The small molecule below binds the protein below.
Small molecule (SMILES): CC(=O)N[C@@H]1[C@@H](O)[C@H](O)[C@@H](CO)O[C@H]1O

Binding-site contacts:
Ligand atom C2 contacts residue ASN146 of chain 1.A at 2.5 Å.
Ligand atom N2 contacts residue SER311 of chain 1.A at 2.9 Å (h-bond).
Ligand atom C5 contacts residue ASN146 of chain 1.A at 3.6 Å.
Ligand atom O3 contacts residue CYS309 of chain 1.A at 3.2 Å (h-bond).
Ligand atom C6 contacts residue LYS136 of chain 1.A at 4.4 Å.
Ligand atom O5 contacts residue ASN146 of chain 1.A at 2.3 Å (h-bond).
Ligand atom O6 contacts residue LYS136 of chain 1.A at 3.5 Å (salt-bridge).
Ligand atom C4 contacts residue ARG246 of chain 1.A at 4.3 Å.
Ligand atom O7 contacts residue VAL138 of chain 1.A at 4.4 Å.
Ligand atom C5 contacts residue ASN310 of chain 1.A at 3.4 Å.
Ligand atom O3 contacts residue ARG246 of chain 1.A at 4.0 Å.
Ligand atom C4 contacts residue ASN146 of chain 1.A at 4.2 Å.
Ligand atom C3 contacts residue ASN310 of chain 1.A at 3.7 Å.
Ligand atom O4 contacts residue ASN310 of chain 1.A at 3.9 Å.
Ligand atom O7 contacts residue PRO96 of chain 1.A at 3.8 Å.
Ligand atom O7 contacts residue ASN146 of chain 1.A at 3.9 Å.
Ligand atom C7 contacts residue SER311 of chain 1.A at 3.8 Å.
Ligand atom C4 contacts residue ASN310 of chain 1.A at 3.9 Å.
Ligand atom C8 contacts residue PHE243 of chain 1.A at 4.1 Å (hydrophobic).
Ligand atom C8 contacts residue VAL138 of chain 1.A at 4.3 Å (hydrophobic).
Ligand atom C2 contacts residue ASN310 of chain 1.A at 4.4 Å.
Ligand atom C7 contacts residue ASN146 of chain 1.A at 3.7 Å.
Ligand atom C1 contacts residue ASN310 of chain 1.A at 4.0 Å.
Ligand atom N2 contacts residue ASN146 of chain 1.A at 3.1 Å (h-bond).
Ligand atom C3 contacts residue ASN146 of chain 1.A at 3.8 Å.
Ligand atom O5 contacts residue LYS136 of chain 1.A at 3.9 Å.
Ligand atom C1 contacts residue SER311 of chain 1.A at 4.0 Å.
Ligand atom C3 contacts residue CYS309 of chain 1.A at 4.3 Å (hydrophobic).
Ligand atom C1 contacts residue ASN146 of chain 1.A at 1.4 Å.
Ligand atom O3 contacts residue ASN310 of chain 1.A at 4.3 Å.
Ligand atom C8 contacts residue SER311 of chain 1.A at 3.8 Å.
Ligand atom C4 contacts residue ASP95 of chain 1.A at 4.1 Å.
Ligand atom C8 contacts residue ASN244 of chain 1.A at 3.9 Å.
Ligand atom O4 contacts residue ARG246 of chain 1.A at 3.3 Å (salt-bridge).
Ligand atom C8 contacts residue LEU145 of chain 1.A at 3.7 Å (hydrophobic).
Ligand atom O5 contacts residue ASN310 of chain 1.A at 4.1 Å.
Ligand atom O3 contacts residue ASP95 of chain 1.A at 4.3 Å.
Ligand atom C2 contacts residue SER311 of chain 1.A at 3.7 Å.
Ligand atom N2 contacts residue CYS309 of chain 1.A at 4.4 Å.
Ligand atom C3 contacts residue SER311 of chain 1.A at 3.9 Å.

Sequence of chain 1.A:
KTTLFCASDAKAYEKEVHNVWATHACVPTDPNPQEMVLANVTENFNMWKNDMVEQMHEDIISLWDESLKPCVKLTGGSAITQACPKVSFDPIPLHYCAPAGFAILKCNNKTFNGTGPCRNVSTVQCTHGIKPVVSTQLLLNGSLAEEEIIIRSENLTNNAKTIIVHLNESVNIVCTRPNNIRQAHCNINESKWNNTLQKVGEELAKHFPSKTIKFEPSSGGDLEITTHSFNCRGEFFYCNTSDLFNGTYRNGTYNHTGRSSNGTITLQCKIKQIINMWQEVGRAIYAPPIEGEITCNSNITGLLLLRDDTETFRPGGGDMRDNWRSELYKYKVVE